Sequence of chain 14.A:
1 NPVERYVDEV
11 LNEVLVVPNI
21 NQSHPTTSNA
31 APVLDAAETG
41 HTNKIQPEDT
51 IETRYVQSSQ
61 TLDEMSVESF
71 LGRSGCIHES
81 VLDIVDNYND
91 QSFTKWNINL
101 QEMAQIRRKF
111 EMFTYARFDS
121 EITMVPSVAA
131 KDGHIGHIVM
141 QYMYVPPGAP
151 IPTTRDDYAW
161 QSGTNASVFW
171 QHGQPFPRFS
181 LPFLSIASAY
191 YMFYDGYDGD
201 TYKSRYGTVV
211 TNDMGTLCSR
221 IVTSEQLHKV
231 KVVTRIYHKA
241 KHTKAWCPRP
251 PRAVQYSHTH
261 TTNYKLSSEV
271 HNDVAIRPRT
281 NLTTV

The protein below binds the small molecule below.
Small molecule (SMILES): Cc1cc(CCCOc2c(C)cc(-n3nnc(C)n3)cc2C)on1

Binding-site contacts:
Ligand atom C1B contacts residue ILE98 of chain 14.A at 3.6 Å (hydrophobic).
Ligand atom C6B contacts residue LEU181 of chain 14.A at 3.5 Å (hydrophobic).
Ligand atom CM6 contacts residue TYR144 of chain 14.A at 3.7 Å (hydrophobic).
Ligand atom N1A contacts residue MET124 of chain 14.A at 3.9 Å.
Ligand atom C4 contacts residue TYR190 of chain 14.A at 3.8 Å (hydrophobic).
Ligand atom CM4 contacts residue TYR144 of chain 14.A at 3.8 Å (hydrophobic).
Ligand atom C5 contacts residue MET214 of chain 14.A at 3.7 Å (hydrophobic).
Ligand atom N5A contacts residue LEU217 of chain 14.A at 3.7 Å.
Ligand atom C4 contacts residue LEU100 of chain 14.A at 3.8 Å (hydrophobic).
Ligand atom CM2 contacts residue ILE77 of chain 14.A at 3.9 Å (hydrophobic).
Ligand atom C4A contacts residue PHE179 of chain 14.A at 3.5 Å (hydrophobic).
Ligand atom N1A contacts residue LEU217 of chain 14.A at 3.4 Å.
Ligand atom N2A contacts residue PHE179 of chain 14.A at 3.3 Å.
Ligand atom N2 contacts residue MET214 of chain 14.A at 3.7 Å.
Ligand atom C5B contacts residue TYR144 of chain 14.A at 3.7 Å (hydrophobic).
Ligand atom O1B contacts residue ILE98 of chain 14.A at 3.1 Å.
Ligand atom N3A contacts residue TYR144 of chain 14.A at 3.2 Å.
Ligand atom N2 contacts residue LEU100 of chain 14.A at 3.8 Å.
Ligand atom C4A contacts residue TYR144 of chain 14.A at 3.5 Å (hydrophobic).
Ligand atom N1A contacts residue PHE179 of chain 14.A at 3.2 Å.
Ligand atom O1 contacts residue MET214 of chain 14.A at 3.2 Å.
Ligand atom CM4 contacts residue VAL168 of chain 14.A at 3.9 Å (hydrophobic).
Ligand atom C3C contacts residue LEU181 of chain 14.A at 4.0 Å (hydrophobic).
Ligand atom C5B contacts residue LEU181 of chain 14.A at 3.6 Å (hydrophobic).
Ligand atom C3 contacts residue LEU100 of chain 14.A at 3.7 Å (hydrophobic).
Ligand atom CM2 contacts residue ILE122 of chain 14.A at 3.9 Å (hydrophobic).
Ligand atom C1B contacts residue LEU181 of chain 14.A at 3.9 Å (hydrophobic).
Ligand atom CM4 contacts residue TYR142 of chain 14.A at 3.9 Å (hydrophobic).
Ligand atom C6B contacts residue ILE98 of chain 14.A at 3.8 Å (hydrophobic).
Ligand atom CM6 contacts residue LEU181 of chain 14.A at 3.8 Å (hydrophobic).
Ligand atom C1C contacts residue MET214 of chain 14.A at 3.4 Å (hydrophobic).
Ligand atom CM6 contacts residue LEU184 of chain 14.A at 3.6 Å (hydrophobic).
Ligand atom O1 contacts residue LEU100 of chain 14.A at 3.8 Å.
Ligand atom N5A contacts residue PHE179 of chain 14.A at 3.2 Å.
Ligand atom C4 contacts residue MET214 of chain 14.A at 4.0 Å (hydrophobic).
Ligand atom C5 contacts residue LEU100 of chain 14.A at 4.0 Å (hydrophobic).
Ligand atom CM4 contacts residue ALA166 of chain 14.A at 3.1 Å (hydrophobic).
Ligand atom N3A contacts residue PHE179 of chain 14.A at 3.6 Å.
Ligand atom N2A contacts residue TYR144 of chain 14.A at 4.0 Å.
Ligand atom CM3 contacts residue TYR190 of chain 14.A at 3.8 Å (hydrophobic).